Sequence of chain 1.B:
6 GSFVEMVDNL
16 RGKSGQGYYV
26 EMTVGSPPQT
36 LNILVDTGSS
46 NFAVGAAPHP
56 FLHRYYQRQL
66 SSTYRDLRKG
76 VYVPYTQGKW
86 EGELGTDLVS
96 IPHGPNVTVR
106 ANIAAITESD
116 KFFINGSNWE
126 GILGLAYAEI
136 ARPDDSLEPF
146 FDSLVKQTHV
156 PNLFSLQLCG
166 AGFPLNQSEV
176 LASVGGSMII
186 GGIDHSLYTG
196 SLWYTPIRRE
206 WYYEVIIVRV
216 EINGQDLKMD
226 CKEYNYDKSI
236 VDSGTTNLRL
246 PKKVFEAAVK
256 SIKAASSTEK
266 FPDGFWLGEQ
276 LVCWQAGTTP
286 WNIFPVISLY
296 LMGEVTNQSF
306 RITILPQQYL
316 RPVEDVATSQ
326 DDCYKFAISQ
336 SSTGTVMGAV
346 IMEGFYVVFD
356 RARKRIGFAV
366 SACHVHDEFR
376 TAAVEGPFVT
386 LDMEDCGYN

Binding-site contacts:
Ligand atom O1 contacts residue SER19 of chain 1.B at 3.6 Å.
Ligand atom C17 contacts residue GLY239 of chain 1.B at 3.1 Å.
Ligand atom N2 contacts residue ASP237 of chain 1.B at 3.0 Å (salt-bridge).
Ligand atom C19 contacts residue THR240 of chain 1.B at 3.5 Å.
Ligand atom C6 contacts residue ASP41 of chain 1.B at 3.6 Å.
Ligand atom N2 contacts residue GLY43 of chain 1.B at 3.7 Å.
Ligand atom C9 contacts residue GLY239 of chain 1.B at 3.7 Å.
Ligand atom C17 contacts residue LEU39 of chain 1.B at 3.7 Å (hydrophobic).
Ligand atom C2 contacts residue ASP237 of chain 1.B at 3.3 Å.
Ligand atom C18 contacts residue THR240 of chain 1.B at 3.6 Å.
Ligand atom C17 contacts residue GLY22 of chain 1.B at 3.5 Å.
Ligand atom C12 contacts residue GLN82 of chain 1.B at 3.7 Å.
Ligand atom C20 contacts residue GLY239 of chain 1.B at 3.4 Å.
Ligand atom C19 contacts residue THR241 of chain 1.B at 3.4 Å.
Ligand atom C15 contacts residue GLN21 of chain 1.B at 3.6 Å.
Ligand atom C20 contacts residue GLN82 of chain 1.B at 3.6 Å.
Ligand atom N2 contacts residue ASP41 of chain 1.B at 2.8 Å (salt-bridge).
Ligand atom C1 contacts residue GLN82 of chain 1.B at 3.6 Å.
Ligand atom O1 contacts residue GLN21 of chain 1.B at 3.7 Å.
Ligand atom C3 contacts residue ASP237 of chain 1.B at 3.4 Å.
Ligand atom C11 contacts residue GLN82 of chain 1.B at 3.6 Å.
Ligand atom N2 contacts residue GLY239 of chain 1.B at 3.7 Å.
Ligand atom C16 contacts residue GLN21 of chain 1.B at 3.5 Å.
Ligand atom C6 contacts residue TYR80 of chain 1.B at 3.6 Å (hydrophobic).
Ligand atom O1 contacts residue GLY22 of chain 1.B at 3.6 Å.
Ligand atom N1 contacts residue ASP237 of chain 1.B at 2.5 Å (salt-bridge).
Ligand atom C2 contacts residue THR240 of chain 1.B at 3.8 Å.
Ligand atom C19 contacts residue GLY22 of chain 1.B at 3.7 Å.
Ligand atom C17 contacts residue SER238 of chain 1.B at 3.7 Å.
Ligand atom N3 contacts residue GLY239 of chain 1.B at 3.1 Å (h-bond).
Ligand atom C13 contacts residue TYR80 of chain 1.B at 3.4 Å (hydrophobic).
Ligand atom O1 contacts residue THR241 of chain 1.B at 3.4 Å (h-bond).
Ligand atom C18 contacts residue SER238 of chain 1.B at 3.2 Å.
Ligand atom C7 contacts residue ASP41 of chain 1.B at 3.1 Å.
Ligand atom C19 contacts residue SER19 of chain 1.B at 3.1 Å.
Ligand atom C7 contacts residue ILE127 of chain 1.B at 3.5 Å (hydrophobic).
Ligand atom C18 contacts residue GLY22 of chain 1.B at 3.5 Å.
Ligand atom C15 contacts residue GLY22 of chain 1.B at 3.8 Å.
Ligand atom C15 contacts residue GLY239 of chain 1.B at 3.4 Å.
Ligand atom C18 contacts residue GLY239 of chain 1.B at 3.4 Å.

The small molecule below binds the protein below.
Small molecule (SMILES): CN(Cc1cccc(CCc2cccnc2N)c1)Cc1ccco1